Binding-site contacts:
Ligand atom CA contacts residue CYS241 of chain 1.D at 3.4 Å (hydrophobic).
Ligand atom CE2 contacts residue SER320 of chain 1.D at 3.9 Å.
Ligand atom CZ3 contacts residue SER320 of chain 1.D at 4.5 Å.
Ligand atom CE2 contacts residue PHE483 of chain 1.D at 3.9 Å (hydrophobic).
Ligand atom NE1 contacts residue PHE483 of chain 1.D at 3.8 Å.
Ligand atom NE1 contacts residue THR242 of chain 1.D at 4.0 Å.
Ligand atom CA contacts residue ASP237 of chain 1.D at 4.2 Å.
Ligand atom NE1 contacts residue ALA324 of chain 1.D at 4.1 Å.
Ligand atom CB contacts residue ASP237 of chain 1.D at 4.2 Å.
Ligand atom NZ contacts residue TYR511 of chain 1.D at 3.6 Å.
Ligand atom NZ contacts residue ASP237 of chain 1.D at 3.1 Å (salt-bridge).
Ligand atom CH2 contacts residue PHE483 of chain 1.D at 4.4 Å (hydrophobic).
Ligand atom CD1 contacts residue VAL238 of chain 1.D at 4.2 Å (hydrophobic).
Ligand atom OH contacts residue ILE310 of chain 1.D at 4.4 Å.
Ligand atom CB contacts residue VAL238 of chain 1.D at 4.5 Å (hydrophobic).
Ligand atom NZ contacts residue CYS241 of chain 1.D at 3.0 Å (h-bond).
Ligand atom CA contacts residue PHE482 of chain 1.D at 3.8 Å (hydrophobic).
Ligand atom CB contacts residue PHE482 of chain 1.D at 4.2 Å (hydrophobic).
Ligand atom CG contacts residue VAL238 of chain 1.D at 4.4 Å (hydrophobic).
Ligand atom CD1 contacts residue THR242 of chain 1.D at 4.2 Å.
Ligand atom CH2 contacts residue SER320 of chain 1.D at 3.3 Å.
Ligand atom CG contacts residue PHE482 of chain 1.D at 4.2 Å (hydrophobic).
Ligand atom CB contacts residue CYS241 of chain 1.D at 4.1 Å (hydrophobic).
Ligand atom CH2 contacts residue THR321 of chain 1.D at 4.1 Å.
Ligand atom CZ2 contacts residue THR321 of chain 1.D at 4.5 Å.
Ligand atom CE3 contacts residue PHE482 of chain 1.D at 4.1 Å (hydrophobic).
Ligand atom CD2 contacts residue PHE482 of chain 1.D at 4.1 Å (hydrophobic).
Ligand atom CZ2 contacts residue ALA324 of chain 1.D at 4.4 Å (hydrophobic).
Ligand atom CZ2 contacts residue PHE483 of chain 1.D at 3.7 Å (hydrophobic).
Ligand atom CZ2 contacts residue SER320 of chain 1.D at 3.0 Å.
Ligand atom CD1 contacts residue PHE483 of chain 1.D at 4.4 Å (hydrophobic).
Ligand atom OH contacts residue ALA486 of chain 1.D at 4.1 Å.
Ligand atom CD1 contacts residue CYS241 of chain 1.D at 3.6 Å (hydrophobic).
Ligand atom CG contacts residue CYS241 of chain 1.D at 4.3 Å (hydrophobic).

Sequence of chain 1.D:
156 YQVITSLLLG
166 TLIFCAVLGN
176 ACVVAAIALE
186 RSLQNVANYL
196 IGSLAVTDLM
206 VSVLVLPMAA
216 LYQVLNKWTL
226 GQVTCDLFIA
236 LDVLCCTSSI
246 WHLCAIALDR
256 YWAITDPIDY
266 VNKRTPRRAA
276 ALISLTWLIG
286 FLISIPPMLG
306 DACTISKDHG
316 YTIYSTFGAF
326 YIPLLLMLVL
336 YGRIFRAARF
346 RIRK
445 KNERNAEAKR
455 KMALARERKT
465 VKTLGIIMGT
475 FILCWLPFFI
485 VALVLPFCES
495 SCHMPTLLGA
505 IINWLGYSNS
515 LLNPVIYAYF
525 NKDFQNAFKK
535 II

This protein binds this small molecule.
Small molecule (SMILES): NCCc1c[nH]c2ccc(O)cc12